Sequence of chain 1.N:
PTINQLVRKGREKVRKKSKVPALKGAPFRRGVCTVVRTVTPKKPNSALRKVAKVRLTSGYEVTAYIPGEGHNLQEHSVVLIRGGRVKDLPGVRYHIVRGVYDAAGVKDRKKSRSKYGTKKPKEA

Binding-site contacts:
Ligand atom O4' contacts residue MG1 of chain 1.MC at 3.5 Å.
Ligand atom C3' contacts residue MG1 of chain 1.MC at 4.1 Å.
Ligand atom C1' contacts residue MG1 of chain 1.MC at 3.5 Å.
Ligand atom O2' contacts residue MG1 of chain 1.MC at 2.6 Å.
Ligand atom C2' contacts residue MG1 of chain 1.MC at 3.5 Å.
Ligand atom O3' contacts residue PRO48 of chain 1.N at 4.4 Å.
Ligand atom C4' contacts residue MG1 of chain 1.MC at 3.6 Å.

A protein and the small-molecule ligand that binds it are described below.
Small molecule (SMILES): Nc1nc(=O)c2ncn([C@@H]3O[C@H](CO[P](=O)(O)O[C@H]4[C@@H](O)[C@H](n5cnc6c(N)ncnc65)O[C@@H]4CO[P](=O)(O)O[C@H]4[C@@H](O)[C@H](n5cnc6c(N)ncnc65)O[C@@H]4CO)[C@@H](O)[C@H]3O)c2[nH]1